This small molecule binds to this protein.
Small molecule (SMILES): CC(=O)N[C@@H]1[C@@H](O)[C@H](O)[C@@H](CO)O[C@H]1O

Binding-site contacts:
Ligand atom C5 contacts residue ASN603 of chain 1.A at 3.7 Å.
Ligand atom O5 contacts residue ASN603 of chain 1.A at 2.4 Å (h-bond).
Ligand atom C2 contacts residue ASN603 of chain 1.A at 2.5 Å.
Ligand atom C7 contacts residue ASN603 of chain 1.A at 3.5 Å.
Ligand atom C1 contacts residue ASN603 of chain 1.A at 1.4 Å.
Ligand atom C3 contacts residue ASN603 of chain 1.A at 3.8 Å.
Ligand atom C4 contacts residue ASN603 of chain 1.A at 4.2 Å.
Ligand atom O7 contacts residue ASN603 of chain 1.A at 3.7 Å.
Ligand atom N2 contacts residue ASN603 of chain 1.A at 2.9 Å (h-bond).

Sequence of chain 1.A:
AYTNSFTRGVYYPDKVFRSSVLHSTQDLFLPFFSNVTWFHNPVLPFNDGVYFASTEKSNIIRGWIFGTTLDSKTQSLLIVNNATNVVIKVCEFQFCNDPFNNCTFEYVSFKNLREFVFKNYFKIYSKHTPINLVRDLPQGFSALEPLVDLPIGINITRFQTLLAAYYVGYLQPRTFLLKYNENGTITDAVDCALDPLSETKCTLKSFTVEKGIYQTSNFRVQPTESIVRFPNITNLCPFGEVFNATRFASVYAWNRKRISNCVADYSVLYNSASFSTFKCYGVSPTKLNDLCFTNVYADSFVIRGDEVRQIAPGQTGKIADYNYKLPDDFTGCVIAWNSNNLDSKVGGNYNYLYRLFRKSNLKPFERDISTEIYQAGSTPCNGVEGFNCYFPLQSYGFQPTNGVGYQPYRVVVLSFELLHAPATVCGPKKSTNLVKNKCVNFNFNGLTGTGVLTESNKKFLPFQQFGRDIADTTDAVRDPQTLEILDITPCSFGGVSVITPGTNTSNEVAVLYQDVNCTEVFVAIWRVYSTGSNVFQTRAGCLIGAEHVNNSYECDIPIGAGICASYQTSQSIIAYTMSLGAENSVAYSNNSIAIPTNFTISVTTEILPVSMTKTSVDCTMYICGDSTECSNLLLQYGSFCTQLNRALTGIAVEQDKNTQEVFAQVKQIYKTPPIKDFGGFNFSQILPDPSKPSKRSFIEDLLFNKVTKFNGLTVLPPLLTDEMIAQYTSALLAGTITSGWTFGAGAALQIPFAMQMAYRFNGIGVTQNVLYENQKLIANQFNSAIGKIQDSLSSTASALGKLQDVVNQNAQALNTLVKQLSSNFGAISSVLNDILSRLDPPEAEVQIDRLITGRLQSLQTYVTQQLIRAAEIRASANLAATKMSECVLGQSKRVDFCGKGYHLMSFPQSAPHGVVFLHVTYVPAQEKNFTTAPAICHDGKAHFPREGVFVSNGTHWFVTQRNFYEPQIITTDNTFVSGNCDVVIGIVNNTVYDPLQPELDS